Sequence of chain 1.A:
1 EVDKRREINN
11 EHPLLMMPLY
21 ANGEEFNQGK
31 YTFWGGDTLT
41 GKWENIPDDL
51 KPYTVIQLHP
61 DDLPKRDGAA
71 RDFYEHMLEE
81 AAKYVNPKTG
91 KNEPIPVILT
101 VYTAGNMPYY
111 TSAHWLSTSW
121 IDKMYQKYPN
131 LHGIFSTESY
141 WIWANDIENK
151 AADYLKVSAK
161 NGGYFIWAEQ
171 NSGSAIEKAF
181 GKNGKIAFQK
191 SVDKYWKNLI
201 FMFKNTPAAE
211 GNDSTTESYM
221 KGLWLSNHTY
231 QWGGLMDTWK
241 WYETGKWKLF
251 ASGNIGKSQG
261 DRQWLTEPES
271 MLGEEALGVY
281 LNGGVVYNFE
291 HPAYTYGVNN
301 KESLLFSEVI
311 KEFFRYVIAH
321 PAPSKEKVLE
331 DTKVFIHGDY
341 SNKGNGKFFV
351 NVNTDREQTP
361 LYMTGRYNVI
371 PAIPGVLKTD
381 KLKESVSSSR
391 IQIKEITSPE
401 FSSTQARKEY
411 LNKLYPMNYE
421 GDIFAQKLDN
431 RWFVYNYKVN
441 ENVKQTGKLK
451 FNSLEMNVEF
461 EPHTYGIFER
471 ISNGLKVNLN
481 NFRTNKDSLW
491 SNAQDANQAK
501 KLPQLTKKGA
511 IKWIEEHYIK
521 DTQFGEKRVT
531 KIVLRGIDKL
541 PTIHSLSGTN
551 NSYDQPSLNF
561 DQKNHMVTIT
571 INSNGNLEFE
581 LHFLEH

Binding-site contacts:
Ligand atom C1 contacts residue GLU138 of chain 1.A at 3.5 Å.
Ligand atom C5 contacts residue GLU138 of chain 1.A at 3.5 Å.
Ligand atom O3 contacts residue TYR20 of chain 1.A at 3.4 Å (h-bond).
Ligand atom O5 contacts residue TRP239 of chain 1.A at 3.0 Å (h-bond).
Ligand atom O6 contacts residue TYR242 of chain 1.A at 3.6 Å.
Ligand atom O6 contacts residue TRP239 of chain 1.A at 3.0 Å (h-bond).
Ligand atom C6 contacts residue GLU243 of chain 1.A at 3.6 Å.
Ligand atom C4 contacts residue GLU138 of chain 1.A at 3.8 Å.
Ligand atom O1 contacts residue GLU138 of chain 1.A at 2.4 Å (salt-bridge).
Ligand atom C2 contacts residue HIS59 of chain 1.A at 3.7 Å.
Ligand atom O3 contacts residue HIS59 of chain 1.A at 2.9 Å (h-bond).
Ligand atom C1 contacts residue TRP239 of chain 1.A at 3.4 Å (hydrophobic).
Ligand atom O2 contacts residue GLU290 of chain 1.A at 2.7 Å (salt-bridge).
Ligand atom O6 contacts residue PRO292 of chain 1.A at 3.6 Å.
Ligand atom O6 contacts residue HIS291 of chain 1.A at 3.6 Å.
Ligand atom O4 contacts residue HIS59 of chain 1.A at 3.2 Å (h-bond).
Ligand atom O3 contacts residue LYS507 of chain 1.A at 3.0 Å (salt-bridge).
Ligand atom C6 contacts residue TYR242 of chain 1.A at 3.7 Å (hydrophobic).
Ligand atom C6 contacts residue GLU290 of chain 1.A at 3.5 Å.
Ligand atom O6 contacts residue GLU243 of chain 1.A at 2.7 Å (salt-bridge).
Ligand atom O4 contacts residue LYS507 of chain 1.A at 3.4 Å (salt-bridge).
Ligand atom C3 contacts residue ASP61 of chain 1.A at 3.5 Å.
Ligand atom O3 contacts residue ASP61 of chain 1.A at 2.6 Å (salt-bridge).
Ligand atom C4 contacts residue THR103 of chain 1.A at 3.1 Å.
Ligand atom O4 contacts residue HIS291 of chain 1.A at 3.7 Å.
Ligand atom C5 contacts residue TRP239 of chain 1.A at 3.8 Å (hydrophobic).
Ligand atom C6 contacts residue PRO292 of chain 1.A at 3.7 Å (hydrophobic).
Ligand atom C3 contacts residue HIS59 of chain 1.A at 3.7 Å.
Ligand atom O4 contacts residue THR103 of chain 1.A at 2.6 Å (h-bond).
Ligand atom O6 contacts residue GLU290 of chain 1.A at 2.7 Å (salt-bridge).
Ligand atom C6 contacts residue TRP239 of chain 1.A at 3.6 Å (hydrophobic).
Ligand atom C2 contacts residue TYR20 of chain 1.A at 3.7 Å (hydrophobic).
Ligand atom C6 contacts residue HIS291 of chain 1.A at 3.6 Å.
Ligand atom O2 contacts residue TYR20 of chain 1.A at 2.7 Å (h-bond).
Ligand atom O6 contacts residue TRP239 of chain 1.A at 3.8 Å.
Ligand atom O3 contacts residue THR137 of chain 1.A at 3.6 Å.
Ligand atom C4 contacts residue TRP239 of chain 1.A at 3.6 Å (hydrophobic).
Ligand atom O2 contacts residue GLU290 of chain 1.A at 3.7 Å.
Ligand atom O6 contacts residue THR206 of chain 1.A at 3.8 Å.
Ligand atom C6 contacts residue GLU138 of chain 1.A at 3.7 Å.

This small molecule binds to this protein.
Small molecule (SMILES): CC(=O)N[C@H]1[C@@H](O[C@H]2[C@@H](O)[C@@H](CO)OC(=O)[C@@H]2O[C@@H]2O[C@@H](C)[C@@H](O)[C@@H](O)[C@@H]2O)O[C@H](CO)[C@H](O)[C@@H]1O